Sequence of chain 1.A:
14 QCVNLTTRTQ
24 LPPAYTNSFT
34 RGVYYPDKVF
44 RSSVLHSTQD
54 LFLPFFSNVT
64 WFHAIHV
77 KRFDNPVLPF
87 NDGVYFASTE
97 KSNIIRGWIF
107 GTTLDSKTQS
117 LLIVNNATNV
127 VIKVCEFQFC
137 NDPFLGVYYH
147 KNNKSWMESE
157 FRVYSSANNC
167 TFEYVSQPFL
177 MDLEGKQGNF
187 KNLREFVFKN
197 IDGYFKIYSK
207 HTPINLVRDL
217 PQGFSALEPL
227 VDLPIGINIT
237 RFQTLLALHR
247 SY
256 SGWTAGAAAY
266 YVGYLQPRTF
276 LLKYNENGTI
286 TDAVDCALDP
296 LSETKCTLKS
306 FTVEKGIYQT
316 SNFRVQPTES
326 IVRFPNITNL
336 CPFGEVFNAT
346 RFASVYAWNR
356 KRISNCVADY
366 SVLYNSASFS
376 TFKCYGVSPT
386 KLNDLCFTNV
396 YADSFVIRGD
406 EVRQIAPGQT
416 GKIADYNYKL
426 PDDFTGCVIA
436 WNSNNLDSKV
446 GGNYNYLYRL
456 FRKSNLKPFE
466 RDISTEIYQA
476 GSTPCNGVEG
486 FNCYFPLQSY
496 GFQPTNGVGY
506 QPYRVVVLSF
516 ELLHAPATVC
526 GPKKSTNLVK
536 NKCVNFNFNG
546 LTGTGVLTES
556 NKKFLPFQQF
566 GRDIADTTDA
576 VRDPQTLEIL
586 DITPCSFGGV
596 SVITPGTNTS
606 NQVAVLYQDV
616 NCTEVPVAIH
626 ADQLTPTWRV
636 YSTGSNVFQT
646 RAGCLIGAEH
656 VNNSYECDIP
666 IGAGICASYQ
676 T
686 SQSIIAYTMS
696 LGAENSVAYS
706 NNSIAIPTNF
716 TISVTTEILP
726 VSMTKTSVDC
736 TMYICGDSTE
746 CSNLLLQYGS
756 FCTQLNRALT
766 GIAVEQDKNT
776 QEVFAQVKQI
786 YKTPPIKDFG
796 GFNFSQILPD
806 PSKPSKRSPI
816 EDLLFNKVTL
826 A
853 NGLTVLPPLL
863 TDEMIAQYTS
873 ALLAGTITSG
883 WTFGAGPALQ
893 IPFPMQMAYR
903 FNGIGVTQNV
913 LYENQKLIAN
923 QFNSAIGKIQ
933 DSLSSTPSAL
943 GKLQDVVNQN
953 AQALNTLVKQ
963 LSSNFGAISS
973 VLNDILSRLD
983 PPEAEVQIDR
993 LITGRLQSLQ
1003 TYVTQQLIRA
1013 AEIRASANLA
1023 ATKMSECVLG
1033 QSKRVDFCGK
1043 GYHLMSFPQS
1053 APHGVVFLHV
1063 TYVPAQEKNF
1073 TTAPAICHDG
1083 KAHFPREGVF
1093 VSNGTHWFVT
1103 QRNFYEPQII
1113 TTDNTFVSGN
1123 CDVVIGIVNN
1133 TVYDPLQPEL

The protein below binds the small molecule below.
Small molecule (SMILES): CC(=O)N[C@@H]1[C@@H](O)[C@H](O)[C@@H](CO)O[C@H]1O

Binding-site contacts:
Ligand atom C4 contacts residue ASN714 of chain 1.A at 4.1 Å.
Ligand atom O5 contacts residue PHE715 of chain 1.A at 4.3 Å.
Ligand atom O7 contacts residue GLN1068 of chain 1.A at 4.1 Å.
Ligand atom O7 contacts residue ASN714 of chain 1.A at 3.8 Å.
Ligand atom C3 contacts residue LEU919 of chain 1.A at 3.8 Å (hydrophobic).
Ligand atom N2 contacts residue LEU919 of chain 1.A at 4.1 Å.
Ligand atom C2 contacts residue ASN714 of chain 1.A at 2.4 Å.
Ligand atom C1 contacts residue LEU919 of chain 1.A at 3.8 Å (hydrophobic).
Ligand atom O4 contacts residue LEU919 of chain 1.A at 3.8 Å.
Ligand atom C7 contacts residue ASN714 of chain 1.A at 2.9 Å.
Ligand atom N2 contacts residue ASN714 of chain 1.A at 2.4 Å (h-bond).
Ligand atom C6 contacts residue GLN923 of chain 1.A at 4.0 Å.
Ligand atom C5 contacts residue ASN714 of chain 1.A at 3.7 Å.
Ligand atom O5 contacts residue ASN714 of chain 1.A at 2.4 Å (h-bond).
Ligand atom O5 contacts residue GLN923 of chain 1.A at 3.7 Å.
Ligand atom C1 contacts residue ASN714 of chain 1.A at 1.4 Å.
Ligand atom C4 contacts residue LEU919 of chain 1.A at 4.0 Å (hydrophobic).
Ligand atom C2 contacts residue LEU919 of chain 1.A at 4.2 Å (hydrophobic).
Ligand atom C5 contacts residue GLN923 of chain 1.A at 3.8 Å.
Ligand atom C8 contacts residue ASN714 of chain 1.A at 3.3 Å.
Ligand atom C1 contacts residue GLN923 of chain 1.A at 4.2 Å.
Ligand atom C1 contacts residue PHE715 of chain 1.A at 4.2 Å (hydrophobic).
Ligand atom O6 contacts residue GLN923 of chain 1.A at 3.0 Å (h-bond).
Ligand atom C5 contacts residue LEU919 of chain 1.A at 3.8 Å (hydrophobic).
Ligand atom C3 contacts residue ASN714 of chain 1.A at 3.7 Å.